Binding-site contacts:
Ligand atom C6 contacts residue ASN209 of chain 1.D at 3.0 Å.
Ligand atom C1 contacts residue ASN221 of chain 1.D at 1.5 Å.
Ligand atom C5 contacts residue ASN209 of chain 1.D at 3.7 Å.
Ligand atom O5 contacts residue ASN209 of chain 1.D at 3.1 Å (h-bond).
Ligand atom C7 contacts residue ASN221 of chain 1.D at 3.9 Å.
Ligand atom C1 contacts residue ASN209 of chain 1.D at 4.1 Å.
Ligand atom O6 contacts residue ASN209 of chain 1.D at 3.4 Å (h-bond).
Ligand atom C5 contacts residue ASN221 of chain 1.D at 3.7 Å.
Ligand atom O5 contacts residue ASN221 of chain 1.D at 2.4 Å (h-bond).
Ligand atom C2 contacts residue ASN221 of chain 1.D at 2.5 Å.
Ligand atom N2 contacts residue ASN221 of chain 1.D at 2.7 Å (h-bond).
Ligand atom C8 contacts residue ASN221 of chain 1.D at 4.2 Å.
Ligand atom C4 contacts residue ASN221 of chain 1.D at 4.3 Å.
Ligand atom C3 contacts residue ASN221 of chain 1.D at 3.8 Å.

This small molecule binds to this protein.
Small molecule (SMILES): CC(=O)N[C@H]1[C@H](O[C@H]2[C@H](O)[C@@H](NC(C)=O)CO[C@@H]2CO)O[C@H](CO)[C@@H](O[C@@H]2O[C@H](CO)[C@@H](O)[C@H](O)[C@@H]2O)[C@@H]1O

Sequence of chain 1.D:
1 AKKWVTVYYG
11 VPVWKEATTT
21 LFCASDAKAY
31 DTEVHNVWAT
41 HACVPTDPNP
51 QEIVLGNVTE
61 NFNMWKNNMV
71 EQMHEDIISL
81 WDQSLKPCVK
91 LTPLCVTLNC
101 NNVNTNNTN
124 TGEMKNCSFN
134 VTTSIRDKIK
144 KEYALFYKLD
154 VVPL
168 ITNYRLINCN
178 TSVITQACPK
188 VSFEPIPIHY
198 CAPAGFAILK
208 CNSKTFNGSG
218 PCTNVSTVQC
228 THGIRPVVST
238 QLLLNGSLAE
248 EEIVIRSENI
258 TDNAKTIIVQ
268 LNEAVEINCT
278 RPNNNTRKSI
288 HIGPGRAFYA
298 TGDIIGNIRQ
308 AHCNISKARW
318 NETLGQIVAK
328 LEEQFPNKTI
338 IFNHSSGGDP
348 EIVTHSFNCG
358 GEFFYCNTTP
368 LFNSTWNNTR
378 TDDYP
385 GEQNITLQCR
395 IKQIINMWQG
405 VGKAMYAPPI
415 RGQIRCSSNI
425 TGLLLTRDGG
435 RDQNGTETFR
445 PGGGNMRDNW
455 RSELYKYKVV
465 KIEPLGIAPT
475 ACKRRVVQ